This small molecule binds to this protein.
Small molecule (SMILES): Cc1cccc(C(=O)N2CCC(C(N)=O)CC2)c1

Sequence of chain 1.C:
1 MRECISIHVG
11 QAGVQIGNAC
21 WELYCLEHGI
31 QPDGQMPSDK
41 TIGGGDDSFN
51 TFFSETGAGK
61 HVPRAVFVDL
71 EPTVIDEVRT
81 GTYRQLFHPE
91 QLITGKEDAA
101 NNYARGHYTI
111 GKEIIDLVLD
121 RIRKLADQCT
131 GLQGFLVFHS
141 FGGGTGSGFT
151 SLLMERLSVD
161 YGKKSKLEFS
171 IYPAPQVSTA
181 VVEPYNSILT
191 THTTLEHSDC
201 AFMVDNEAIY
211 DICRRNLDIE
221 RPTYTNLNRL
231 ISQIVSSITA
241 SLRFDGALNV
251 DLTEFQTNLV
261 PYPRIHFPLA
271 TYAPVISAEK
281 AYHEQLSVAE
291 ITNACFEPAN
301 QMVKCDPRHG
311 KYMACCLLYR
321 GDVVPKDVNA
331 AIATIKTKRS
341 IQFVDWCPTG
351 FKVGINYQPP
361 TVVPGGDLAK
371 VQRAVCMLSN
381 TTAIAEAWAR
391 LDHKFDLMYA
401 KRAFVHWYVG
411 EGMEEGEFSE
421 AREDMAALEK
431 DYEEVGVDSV

Binding-site contacts:
Ligand atom C4 contacts residue PRO263 of chain 1.C at 4.0 Å (hydrophobic).
Ligand atom N1 contacts residue ARG264 of chain 1.C at 4.3 Å.
Ligand atom C11 contacts residue ASP431 of chain 1.C at 4.0 Å.
Ligand atom C14 contacts residue GLU434 of chain 1.C at 3.9 Å.
Ligand atom C11 contacts residue VAL435 of chain 1.C at 4.3 Å (hydrophobic).
Ligand atom N2 contacts residue TYR262 of chain 1.C at 3.6 Å.
Ligand atom C8 contacts residue TYR262 of chain 1.C at 3.6 Å (hydrophobic).
Ligand atom C12 contacts residue TYR262 of chain 1.C at 3.9 Å (hydrophobic).
Ligand atom C2 contacts residue PRO263 of chain 1.C at 3.8 Å (hydrophobic).
Ligand atom O2 contacts residue GLU434 of chain 1.C at 3.1 Å (salt-bridge).
Ligand atom C13 contacts residue ASP431 of chain 1.C at 3.7 Å.
Ligand atom C13 contacts residue ILE265 of chain 1.C at 4.2 Å (hydrophobic).
Ligand atom C7 contacts residue PRO263 of chain 1.C at 3.8 Å (hydrophobic).
Ligand atom C7 contacts residue ARG264 of chain 1.C at 4.3 Å.
Ligand atom C6 contacts residue TYR262 of chain 1.C at 4.2 Å (hydrophobic).
Ligand atom N2 contacts residue VAL435 of chain 1.C at 4.0 Å.
Ligand atom C13 contacts residue ARG264 of chain 1.C at 4.5 Å.
Ligand atom C12 contacts residue ASP431 of chain 1.C at 4.3 Å.
Ligand atom C3 contacts residue PRO263 of chain 1.C at 4.2 Å (hydrophobic).
Ligand atom O1 contacts residue PRO263 of chain 1.C at 3.5 Å (h-bond).
Ligand atom C8 contacts residue PRO263 of chain 1.C at 4.0 Å (hydrophobic).
Ligand atom O1 contacts residue ARG264 of chain 1.C at 2.8 Å (salt-bridge).
Ligand atom C12 contacts residue VAL435 of chain 1.C at 3.8 Å (hydrophobic).
Ligand atom O2 contacts residue VAL435 of chain 1.C at 4.0 Å.
Ligand atom C1 contacts residue PRO263 of chain 1.C at 4.3 Å (hydrophobic).
Ligand atom C12 contacts residue ILE265 of chain 1.C at 4.2 Å (hydrophobic).
Ligand atom C5 contacts residue TYR262 of chain 1.C at 4.2 Å (hydrophobic).
Ligand atom C8 contacts residue ARG264 of chain 1.C at 3.9 Å.
Ligand atom C11 contacts residue GLU434 of chain 1.C at 4.0 Å.
Ligand atom C6 contacts residue PRO263 of chain 1.C at 3.6 Å (hydrophobic).
Ligand atom O1 contacts residue ILE265 of chain 1.C at 4.2 Å.
Ligand atom C5 contacts residue PRO263 of chain 1.C at 3.7 Å (hydrophobic).
Ligand atom O1 contacts residue TYR262 of chain 1.C at 3.4 Å.
Ligand atom N1 contacts residue TYR262 of chain 1.C at 3.9 Å.
Ligand atom C13 contacts residue TYR262 of chain 1.C at 4.1 Å (hydrophobic).
Ligand atom C14 contacts residue VAL435 of chain 1.C at 3.8 Å (hydrophobic).